Binding-site contacts:
Ligand atom C18 contacts residue PHE168 of chain 1.C at 4.3 Å (hydrophobic).
Ligand atom C1 contacts residue ARG44 of chain 1.C at 4.2 Å.
Ligand atom C12 contacts residue LYS174 of chain 1.C at 3.6 Å.
Ligand atom C22 contacts residue PHE168 of chain 1.C at 3.7 Å (hydrophobic).
Ligand atom C23 contacts residue PHE168 of chain 1.C at 3.9 Å (hydrophobic).
Ligand atom C27 contacts residue ILE39 of chain 1.C at 3.8 Å (hydrophobic).
Ligand atom C18 contacts residue LYS174 of chain 1.C at 1.5 Å.
Ligand atom C15 contacts residue LYS174 of chain 1.C at 4.1 Å.
Ligand atom C27 contacts residue GLY36 of chain 1.C at 3.8 Å.
Ligand atom C20 contacts residue ILE40 of chain 1.C at 4.3 Å (hydrophobic).
Ligand atom C5 contacts residue ASN172 of chain 1.C at 4.0 Å.
Ligand atom C23 contacts residue ILE40 of chain 1.C at 4.1 Å (hydrophobic).
Ligand atom C19 contacts residue ARG44 of chain 1.C at 3.4 Å.
Ligand atom C17 contacts residue LYS174 of chain 1.C at 4.1 Å.
Ligand atom C13 contacts residue LYS174 of chain 1.C at 3.0 Å.
Ligand atom C20 contacts residue PHE168 of chain 1.C at 4.4 Å (hydrophobic).
Ligand atom C8 contacts residue LYS174 of chain 1.C at 3.8 Å.
Ligand atom C10 contacts residue ARG44 of chain 1.C at 4.3 Å.
Ligand atom C19 contacts residue ASN172 of chain 1.C at 3.3 Å.
Ligand atom C24 contacts residue PHE168 of chain 1.C at 3.9 Å (hydrophobic).
Ligand atom C21 contacts residue ILE39 of chain 1.C at 4.4 Å (hydrophobic).
Ligand atom C21 contacts residue ILE40 of chain 1.C at 4.0 Å (hydrophobic).
Ligand atom C27 contacts residue ILE40 of chain 1.C at 4.5 Å (hydrophobic).
Ligand atom C14 contacts residue LYS174 of chain 1.C at 3.7 Å.
Ligand atom C11 contacts residue ARG44 of chain 1.C at 3.6 Å.
Ligand atom C27 contacts residue TRP178 of chain 1.C at 4.3 Å (hydrophobic).
Ligand atom C11 contacts residue LYS174 of chain 1.C at 3.7 Å.
Ligand atom C20 contacts residue LYS174 of chain 1.C at 4.2 Å.
Ligand atom C21 contacts residue TRP43 of chain 1.C at 3.8 Å (hydrophobic).
Ligand atom C4 contacts residue ASN172 of chain 1.C at 4.0 Å.
Ligand atom C25 contacts residue TRP178 of chain 1.C at 4.3 Å (hydrophobic).
Ligand atom C12 contacts residue TRP43 of chain 1.C at 4.3 Å (hydrophobic).
Ligand atom C19 contacts residue ASP173 of chain 1.C at 3.9 Å.
Ligand atom C10 contacts residue ASN172 of chain 1.C at 4.3 Å.
Ligand atom C9 contacts residue LYS174 of chain 1.C at 4.2 Å.
Ligand atom C23 contacts residue ILE39 of chain 1.C at 4.4 Å (hydrophobic).
Ligand atom C16 contacts residue LYS174 of chain 1.C at 4.4 Å.
Ligand atom C19 contacts residue LYS174 of chain 1.C at 3.8 Å.

The protein below binds the small molecule below.
Small molecule (SMILES): CC(C)CCC[C@@H](C)[C@H]1CC[C@H]2[C@@H]3CC=C4C[C@@H](O)CC[C@]4(C)[C@H]3CC[C@]12C

Sequence of chain 1.C:
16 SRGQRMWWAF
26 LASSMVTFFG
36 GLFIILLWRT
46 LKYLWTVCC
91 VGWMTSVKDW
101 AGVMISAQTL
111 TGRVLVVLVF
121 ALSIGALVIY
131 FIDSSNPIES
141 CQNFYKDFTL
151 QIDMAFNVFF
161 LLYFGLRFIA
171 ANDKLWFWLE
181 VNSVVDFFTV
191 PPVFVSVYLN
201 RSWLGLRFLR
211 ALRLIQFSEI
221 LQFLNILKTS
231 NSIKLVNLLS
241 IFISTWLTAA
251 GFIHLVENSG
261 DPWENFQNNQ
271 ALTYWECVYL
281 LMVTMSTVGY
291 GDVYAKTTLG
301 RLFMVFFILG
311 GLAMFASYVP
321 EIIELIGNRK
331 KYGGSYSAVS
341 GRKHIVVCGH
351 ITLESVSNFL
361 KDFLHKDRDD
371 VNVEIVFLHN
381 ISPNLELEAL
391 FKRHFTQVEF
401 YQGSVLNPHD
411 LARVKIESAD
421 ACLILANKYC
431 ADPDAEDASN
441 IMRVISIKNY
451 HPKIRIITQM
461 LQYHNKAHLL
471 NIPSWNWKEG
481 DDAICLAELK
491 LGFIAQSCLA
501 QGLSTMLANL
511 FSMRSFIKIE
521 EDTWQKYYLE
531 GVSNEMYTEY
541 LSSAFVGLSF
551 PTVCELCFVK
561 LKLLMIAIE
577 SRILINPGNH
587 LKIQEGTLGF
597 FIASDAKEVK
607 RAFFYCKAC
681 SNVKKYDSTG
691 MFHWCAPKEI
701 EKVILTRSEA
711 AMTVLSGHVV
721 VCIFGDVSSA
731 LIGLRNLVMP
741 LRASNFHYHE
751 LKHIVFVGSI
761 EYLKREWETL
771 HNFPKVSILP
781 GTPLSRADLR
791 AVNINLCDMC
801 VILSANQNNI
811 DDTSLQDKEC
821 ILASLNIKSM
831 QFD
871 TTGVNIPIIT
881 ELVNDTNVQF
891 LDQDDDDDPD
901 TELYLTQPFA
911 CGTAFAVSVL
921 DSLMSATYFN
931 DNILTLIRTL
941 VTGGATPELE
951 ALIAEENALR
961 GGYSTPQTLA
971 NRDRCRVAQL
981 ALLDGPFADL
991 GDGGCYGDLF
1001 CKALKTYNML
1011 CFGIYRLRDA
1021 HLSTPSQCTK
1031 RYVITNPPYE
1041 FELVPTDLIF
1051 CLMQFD